This small molecule binds to this protein.
Small molecule (SMILES): CC(=O)c1nc(NC(=O)C2(N)CCC2)sc1-c1cncc(N)c1

Sequence of chain 1.A:
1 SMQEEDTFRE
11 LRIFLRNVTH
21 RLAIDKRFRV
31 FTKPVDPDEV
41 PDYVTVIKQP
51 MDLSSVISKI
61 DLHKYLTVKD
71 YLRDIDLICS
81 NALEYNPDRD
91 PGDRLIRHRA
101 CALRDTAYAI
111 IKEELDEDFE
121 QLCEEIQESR

Binding-site contacts:
Ligand atom CAS contacts residue VAL35 of chain 1.A at 4.0 Å (hydrophobic).
Ligand atom CAG contacts residue VAL40 of chain 1.A at 4.0 Å (hydrophobic).
Ligand atom NAN contacts residue TYR85 of chain 1.A at 4.1 Å.
Ligand atom CAP contacts residue ASN86 of chain 1.A at 4.3 Å.
Ligand atom OAD contacts residue TYR85 of chain 1.A at 4.1 Å.
Ligand atom NAC contacts residue ASP93 of chain 1.A at 3.0 Å (salt-bridge).
Ligand atom CAH contacts residue VAL30 of chain 1.A at 3.2 Å (hydrophobic).
Ligand atom CAG contacts residue VAL35 of chain 1.A at 3.8 Å (hydrophobic).
Ligand atom NAM contacts residue TYR85 of chain 1.A at 3.7 Å.
Ligand atom CAS contacts residue VAL30 of chain 1.A at 4.1 Å (hydrophobic).
Ligand atom NAM contacts residue ASN86 of chain 1.A at 3.4 Å (h-bond).
Ligand atom NAB contacts residue VAL30 of chain 1.A at 2.9 Å (h-bond).
Ligand atom CAP contacts residue TYR43 of chain 1.A at 4.4 Å (hydrophobic).
Ligand atom CAJ contacts residue ASN86 of chain 1.A at 3.0 Å.
Ligand atom NAB contacts residue LYS33 of chain 1.A at 4.0 Å.
Ligand atom CAA contacts residue VAL30 of chain 1.A at 4.2 Å (hydrophobic).
Ligand atom NAC contacts residue GLY92 of chain 1.A at 3.6 Å.
Ligand atom CAI contacts residue ASN86 of chain 1.A at 4.3 Å.
Ligand atom CAK contacts residue ASP93 of chain 1.A at 4.3 Å.
Ligand atom CAR contacts residue VAL35 of chain 1.A at 4.2 Å (hydrophobic).
Ligand atom CAQ contacts residue ASN86 of chain 1.A at 3.6 Å.
Ligand atom CAJ contacts residue ASP93 of chain 1.A at 3.3 Å.
Ligand atom CAT contacts residue ASN86 of chain 1.A at 3.6 Å.
Ligand atom OAD contacts residue ALA82 of chain 1.A at 4.3 Å.
Ligand atom NAL contacts residue VAL40 of chain 1.A at 4.1 Å.
Ligand atom NAN contacts residue ASN86 of chain 1.A at 2.7 Å (h-bond).
Ligand atom NAL contacts residue ASP36 of chain 1.A at 4.2 Å.
Ligand atom CAT contacts residue TYR85 of chain 1.A at 4.0 Å (hydrophobic).
Ligand atom CAH contacts residue VAL35 of chain 1.A at 4.2 Å (hydrophobic).
Ligand atom OAD contacts residue TYR43 of chain 1.A at 4.1 Å.
Ligand atom CAF contacts residue PRO34 of chain 1.A at 4.2 Å (hydrophobic).
Ligand atom CAR contacts residue VAL30 of chain 1.A at 3.7 Å (hydrophobic).
Ligand atom NAL contacts residue VAL35 of chain 1.A at 3.6 Å.
Ligand atom OAD contacts residue ASN86 of chain 1.A at 3.4 Å (h-bond).
Ligand atom CAF contacts residue VAL35 of chain 1.A at 3.9 Å (hydrophobic).
Ligand atom CAA contacts residue VAL35 of chain 1.A at 3.7 Å (hydrophobic).
Ligand atom NAC contacts residue ASN86 of chain 1.A at 3.6 Å.
Ligand atom CAW contacts residue ASN86 of chain 1.A at 3.5 Å.
Ligand atom CAW contacts residue ASP93 of chain 1.A at 3.7 Å.
Ligand atom CAV contacts residue VAL30 of chain 1.A at 4.2 Å (hydrophobic).